Binding-site contacts:
Ligand atom C7 contacts residue GLU29 of chain 1.A at 3.7 Å.
Ligand atom N2 contacts residue ASN25 of chain 1.A at 3.7 Å.
Ligand atom C6 contacts residue ASN25 of chain 1.A at 3.8 Å.
Ligand atom C8 contacts residue SER26 of chain 1.A at 4.2 Å.
Ligand atom O5 contacts residue ASN25 of chain 1.A at 1.7 Å (h-bond).
Ligand atom C2 contacts residue GLU29 of chain 1.A at 2.5 Å.
Ligand atom C4 contacts residue ASN25 of chain 1.A at 4.0 Å.
Ligand atom C3 contacts residue ASN25 of chain 1.A at 3.9 Å.
Ligand atom C3 contacts residue GLU29 of chain 1.A at 3.9 Å.
Ligand atom O5 contacts residue GLU29 of chain 1.A at 4.1 Å.
Ligand atom O3 contacts residue GLU29 of chain 1.A at 4.2 Å.
Ligand atom C2 contacts residue ASN25 of chain 1.A at 3.0 Å.
Ligand atom N2 contacts residue GLU29 of chain 1.A at 2.4 Å (salt-bridge).
Ligand atom C1 contacts residue ASN25 of chain 1.A at 1.5 Å.
Ligand atom C1 contacts residue GLU29 of chain 1.A at 3.1 Å.
Ligand atom C7 contacts residue SER26 of chain 1.A at 4.4 Å.
Ligand atom N2 contacts residue SER26 of chain 1.A at 4.2 Å.
Ligand atom C5 contacts residue ASN25 of chain 1.A at 2.9 Å.
Ligand atom C8 contacts residue GLU29 of chain 1.A at 4.3 Å.
Ligand atom C7 contacts residue ASN25 of chain 1.A at 4.4 Å.
Ligand atom O6 contacts residue ASN25 of chain 1.A at 4.0 Å.
Ligand atom C1 contacts residue SER26 of chain 1.A at 3.9 Å.

Sequence of chain 1.A:
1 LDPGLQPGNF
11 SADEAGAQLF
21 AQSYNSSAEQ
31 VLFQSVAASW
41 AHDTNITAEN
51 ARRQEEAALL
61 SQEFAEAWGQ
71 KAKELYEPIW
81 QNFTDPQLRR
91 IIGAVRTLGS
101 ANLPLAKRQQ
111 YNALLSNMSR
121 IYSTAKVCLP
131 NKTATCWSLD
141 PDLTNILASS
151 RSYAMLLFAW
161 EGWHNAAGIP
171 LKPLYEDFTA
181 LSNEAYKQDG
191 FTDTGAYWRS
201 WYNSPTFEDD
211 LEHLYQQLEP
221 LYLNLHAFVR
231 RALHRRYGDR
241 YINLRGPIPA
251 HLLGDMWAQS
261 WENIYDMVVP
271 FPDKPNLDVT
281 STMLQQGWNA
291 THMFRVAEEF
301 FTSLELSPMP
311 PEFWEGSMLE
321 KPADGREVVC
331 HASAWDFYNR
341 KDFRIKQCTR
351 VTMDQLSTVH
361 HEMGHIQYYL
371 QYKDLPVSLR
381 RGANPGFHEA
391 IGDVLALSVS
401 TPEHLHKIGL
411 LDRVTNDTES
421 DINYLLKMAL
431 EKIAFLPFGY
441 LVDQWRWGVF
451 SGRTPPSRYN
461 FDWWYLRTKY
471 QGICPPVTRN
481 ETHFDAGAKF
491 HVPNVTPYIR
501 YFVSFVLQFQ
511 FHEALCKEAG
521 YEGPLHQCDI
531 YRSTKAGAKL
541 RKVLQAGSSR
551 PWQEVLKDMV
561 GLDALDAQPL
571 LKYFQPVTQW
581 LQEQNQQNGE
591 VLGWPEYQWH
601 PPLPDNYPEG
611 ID

The protein below binds the small molecule below.
Small molecule (SMILES): CC(=O)N[C@@H]1[C@@H](O)[C@H](O)[C@@H](CO)O[C@H]1O